Binding-site contacts:
Ligand atom C2 contacts residue THR162 of chain 1.A at 3.7 Å.
Ligand atom C5 contacts residue SER42 of chain 1.A at 3.7 Å.
Ligand atom C4 contacts residue MET73 of chain 1.A at 3.4 Å (hydrophobic).
Ligand atom CL1 contacts residue VAL115 of chain 1.A at 3.4 Å.
Ligand atom C25 contacts residue ARG131 of chain 1.A at 3.7 Å.
Ligand atom N18 contacts residue ASN41 of chain 1.A at 3.0 Å (h-bond).
Ligand atom S19 contacts residue GLY72 of chain 1.A at 3.6 Å.
Ligand atom N11 contacts residue THR162 of chain 1.A at 3.6 Å (h-bond).
Ligand atom S19 contacts residue GLU45 of chain 1.A at 3.2 Å.
Ligand atom C17 contacts residue ASN41 of chain 1.A at 3.4 Å.
Ligand atom C3 contacts residue MET73 of chain 1.A at 3.1 Å (hydrophobic).
Ligand atom N11 contacts residue MET73 of chain 1.A at 3.7 Å.
Ligand atom C4 contacts residue ASN41 of chain 1.A at 3.6 Å.
Ligand atom C17 contacts residue MET73 of chain 1.A at 3.8 Å (hydrophobic).
Ligand atom N1 contacts residue THR162 of chain 1.A at 3.5 Å.
Ligand atom C20 contacts residue GLU45 of chain 1.A at 3.4 Å.
Ligand atom CL1 contacts residue MET73 of chain 1.A at 3.5 Å.
Ligand atom C7 contacts residue ASP68 of chain 1.A at 3.6 Å.
Ligand atom C6 contacts residue SER42 of chain 1.A at 3.1 Å.
Ligand atom C7 contacts residue ILE164 of chain 1.A at 3.6 Å (hydrophobic).
Ligand atom N9 contacts residue MET73 of chain 1.A at 3.2 Å.
Ligand atom C5 contacts residue ASP68 of chain 1.A at 3.6 Å.
Ligand atom C25 contacts residue GLY72 of chain 1.A at 3.2 Å.
Ligand atom N24 contacts residue ARG131 of chain 1.A at 3.7 Å.
Ligand atom C6 contacts residue ILE164 of chain 1.A at 3.8 Å (hydrophobic).
Ligand atom C16 contacts residue ASN41 of chain 1.A at 3.4 Å.
Ligand atom C7 contacts residue SER42 of chain 1.A at 3.3 Å.
Ligand atom C10 contacts residue MET73 of chain 1.A at 3.5 Å (hydrophobic).
Ligand atom C6 contacts residue ILE38 of chain 1.A at 3.5 Å (hydrophobic).
Ligand atom N1 contacts residue ASP68 of chain 1.A at 2.7 Å (salt-bridge).
Ligand atom C14 contacts residue ILE89 of chain 1.A at 3.6 Å (hydrophobic).
Ligand atom C8 contacts residue MET73 of chain 1.A at 2.9 Å (hydrophobic).
Ligand atom C2 contacts residue ASP68 of chain 1.A at 3.7 Å.
Ligand atom N11 contacts residue GLU45 of chain 1.A at 3.5 Å.
Ligand atom N13 contacts residue MET73 of chain 1.A at 3.5 Å.
Ligand atom CL1 contacts residue ASN41 of chain 1.A at 3.2 Å.
Ligand atom C2 contacts residue MET73 of chain 1.A at 3.5 Å (hydrophobic).
Ligand atom C10 contacts residue GLU45 of chain 1.A at 3.6 Å.
Ligand atom N1 contacts residue SER42 of chain 1.A at 3.7 Å.
Ligand atom C21 contacts residue GLU45 of chain 1.A at 3.3 Å.

A small-molecule ligand and the protein it binds are described below.
Small molecule (SMILES): CCc1[nH]c2nc(Sc3cnc4ncc(=O)[nH]c4c3)nc(N3CC[C@@H](N)C3)c2c1Cl

Sequence of chain 1.A:
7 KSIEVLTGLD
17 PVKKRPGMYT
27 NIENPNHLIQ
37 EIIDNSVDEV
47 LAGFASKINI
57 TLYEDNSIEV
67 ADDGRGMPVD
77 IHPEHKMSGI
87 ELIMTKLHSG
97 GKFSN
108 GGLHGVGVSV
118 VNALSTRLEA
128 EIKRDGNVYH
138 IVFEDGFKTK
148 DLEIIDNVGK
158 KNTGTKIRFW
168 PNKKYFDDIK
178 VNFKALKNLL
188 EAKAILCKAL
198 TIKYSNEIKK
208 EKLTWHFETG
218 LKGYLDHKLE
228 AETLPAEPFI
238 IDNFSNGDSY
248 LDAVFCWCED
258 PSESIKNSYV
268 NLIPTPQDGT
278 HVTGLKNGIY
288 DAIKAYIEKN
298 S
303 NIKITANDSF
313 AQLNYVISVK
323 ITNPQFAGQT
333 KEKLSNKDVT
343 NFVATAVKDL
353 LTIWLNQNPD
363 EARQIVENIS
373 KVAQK